The protein below binds the small molecule below.
Small molecule (SMILES): CC(=O)N[C@@H]1[C@@H](O)[C@H](O)[C@@H](CO)O[C@H]1O

Sequence of chain 30.D:
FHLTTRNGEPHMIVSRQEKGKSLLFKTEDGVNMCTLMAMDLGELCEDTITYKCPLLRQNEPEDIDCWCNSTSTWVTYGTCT

Binding-site contacts:
Ligand atom C6 contacts residue ASN69 of chain 30.D at 4.4 Å.
Ligand atom C8 contacts residue ASN69 of chain 30.D at 3.4 Å.
Ligand atom O6 contacts residue NAG1 of chain 30.X at 3.0 Å.
Ligand atom C7 contacts residue SER70 of chain 30.D at 4.4 Å.
Ligand atom C5 contacts residue MET33 of chain 30.D at 3.7 Å (hydrophobic).
Ligand atom C5 contacts residue NAG1 of chain 30.X at 4.4 Å.
Ligand atom C6 contacts residue MET33 of chain 30.D at 3.5 Å (hydrophobic).
Ligand atom C1 contacts residue VAL31 of chain 30.D at 4.3 Å (hydrophobic).
Ligand atom C6 contacts residue LEU24 of chain 30.D at 4.5 Å (hydrophobic).
Ligand atom C3 contacts residue VAL31 of chain 30.D at 3.0 Å (hydrophobic).
Ligand atom C2 contacts residue ASN69 of chain 30.D at 4.2 Å.
Ligand atom C3 contacts residue NAG1 of chain 30.X at 3.7 Å.
Ligand atom C4 contacts residue NAG1 of chain 30.X at 3.2 Å.
Ligand atom C6 contacts residue NAG1 of chain 30.X at 4.3 Å.
Ligand atom C5 contacts residue ASN69 of chain 30.D at 3.7 Å.
Ligand atom C4 contacts residue VAL31 of chain 30.D at 3.8 Å (hydrophobic).
Ligand atom N2 contacts residue VAL31 of chain 30.D at 4.0 Å.
Ligand atom C8 contacts residue SER70 of chain 30.D at 3.7 Å.
Ligand atom O1 contacts residue ASN69 of chain 30.D at 2.1 Å (h-bond).
Ligand atom C2 contacts residue VAL31 of chain 30.D at 4.0 Å (hydrophobic).
Ligand atom O4 contacts residue VAL31 of chain 30.D at 3.3 Å.
Ligand atom O5 contacts residue ASN69 of chain 30.D at 2.8 Å (h-bond).
Ligand atom O7 contacts residue ASN69 of chain 30.D at 3.8 Å.
Ligand atom C7 contacts residue ASN69 of chain 30.D at 3.8 Å.
Ligand atom O1 contacts residue VAL31 of chain 30.D at 3.4 Å (h-bond).
Ligand atom O1 contacts residue MET33 of chain 30.D at 3.9 Å.
Ligand atom C8 contacts residue ARG57 of chain 30.D at 4.2 Å.
Ligand atom O4 contacts residue NAG1 of chain 30.X at 3.0 Å.
Ligand atom O5 contacts residue MET33 of chain 30.D at 4.2 Å.
Ligand atom O1 contacts residue SER70 of chain 30.D at 4.2 Å.
Ligand atom O3 contacts residue NAG1 of chain 30.X at 2.6 Å (h-bond).
Ligand atom N2 contacts residue ASN69 of chain 30.D at 4.3 Å.
Ligand atom C1 contacts residue ASN69 of chain 30.D at 2.7 Å.
Ligand atom C5 contacts residue VAL31 of chain 30.D at 4.2 Å (hydrophobic).
Ligand atom O3 contacts residue VAL31 of chain 30.D at 3.6 Å.